Binding-site contacts:
Ligand atom C2 contacts residue SER188 of chain 1.A at 3.5 Å.
Ligand atom N17 contacts residue HIS27 of chain 1.A at 2.9 Å (h-bond).
Ligand atom C23 contacts residue HIS44 of chain 1.A at 3.5 Å.
Ligand atom CL1 contacts residue TYR221 of chain 1.A at 3.6 Å.
Ligand atom C8 contacts residue LYS185 of chain 1.A at 3.7 Å.
Ligand atom C38 contacts residue THR206 of chain 1.A at 3.6 Å.
Ligand atom O20 contacts residue ARG26 of chain 1.A at 3.5 Å.
Ligand atom C38 contacts residue TRP208 of chain 1.A at 3.5 Å (hydrophobic).
Ligand atom C9 contacts residue GLY186 of chain 1.A at 3.6 Å.
Ligand atom N17 contacts residue ARG26 of chain 1.A at 3.7 Å.
Ligand atom C35 contacts residue GLY211 of chain 1.A at 3.6 Å.
Ligand atom C29 contacts residue GLY186 of chain 1.A at 3.7 Å.
Ligand atom C35 contacts residue ALA183 of chain 1.A at 3.5 Å (hydrophobic).
Ligand atom N17 contacts residue ILE141 of chain 1.A at 3.5 Å.
Ligand atom C15 contacts residue HIS27 of chain 1.A at 3.3 Å.
Ligand atom C14 contacts residue HIS27 of chain 1.A at 3.6 Å.
Ligand atom O39 contacts residue GLY186 of chain 1.A at 2.8 Å (h-bond).
Ligand atom O39 contacts residue CYS184 of chain 1.A at 3.4 Å (h-bond).
Ligand atom CL1 contacts residue TRP208 of chain 1.A at 3.6 Å.
Ligand atom C16 contacts residue LEU28 of chain 1.A at 3.6 Å (hydrophobic).
Ligand atom CL1 contacts residue GLY219 of chain 1.A at 3.5 Å.
Ligand atom C28 contacts residue CYS184 of chain 1.A at 3.3 Å (hydrophobic).
Ligand atom CL1 contacts residue VAL220 of chain 1.A at 3.5 Å.
Ligand atom C29 contacts residue SER188 of chain 1.A at 3.3 Å.
Ligand atom C4 contacts residue HIS44 of chain 1.A at 3.7 Å.
Ligand atom C13 contacts residue ILE141 of chain 1.A at 3.7 Å (hydrophobic).
Ligand atom N10 contacts residue GLY186 of chain 1.A at 3.2 Å (h-bond).
Ligand atom O39 contacts residue SER188 of chain 1.A at 3.0 Å (h-bond).
Ligand atom C36 contacts residue ASP182 of chain 1.A at 3.5 Å.
Ligand atom O19 contacts residue ILE141 of chain 1.A at 3.5 Å.
Ligand atom C28 contacts residue SER188 of chain 1.A at 3.7 Å.
Ligand atom O39 contacts residue ASP187 of chain 1.A at 3.2 Å (salt-bridge).
Ligand atom C25 contacts residue LEU28 of chain 1.A at 3.7 Å (hydrophobic).
Ligand atom C37 contacts residue TRP208 of chain 1.A at 3.3 Å (hydrophobic).
Ligand atom O39 contacts residue LYS185 of chain 1.A at 3.6 Å.
Ligand atom C35 contacts residue ASP182 of chain 1.A at 3.6 Å.
Ligand atom C18 contacts residue ILE141 of chain 1.A at 3.3 Å (hydrophobic).
Ligand atom O20 contacts residue HIS27 of chain 1.A at 3.7 Å.
Ligand atom N22 contacts residue LEU28 of chain 1.A at 2.9 Å (h-bond).
Ligand atom C29 contacts residue CYS184 of chain 1.A at 3.6 Å (hydrophobic).

Sequence of chain 1.A:
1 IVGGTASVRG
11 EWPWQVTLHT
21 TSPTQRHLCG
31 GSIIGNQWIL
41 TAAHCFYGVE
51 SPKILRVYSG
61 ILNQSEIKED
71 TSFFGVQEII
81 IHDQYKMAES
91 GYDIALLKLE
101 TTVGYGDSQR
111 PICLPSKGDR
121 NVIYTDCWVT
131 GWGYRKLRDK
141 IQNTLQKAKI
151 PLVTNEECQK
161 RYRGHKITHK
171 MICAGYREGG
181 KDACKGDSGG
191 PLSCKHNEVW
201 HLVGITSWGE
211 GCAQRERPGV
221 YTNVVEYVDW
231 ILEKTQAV

The small molecule below binds the protein below.
Small molecule (SMILES): COC(=O)Nc1ccc2c(c1)NC(=O)CC/C=C/C[C@H](N1CC[C@H](c3cccc(Cl)c3)CC1=O)c1nc-2c[nH]1